This small molecule binds to this protein.
Small molecule (SMILES): OC[C@H]1O[C@H](O[C@H]2[C@H](O)[C@@H](O)[C@H](OCCCCCC3CCCCC3)O[C@@H]2CO)[C@H](O)[C@@H](O)[C@@H]1O

Sequence of chain 1.A:
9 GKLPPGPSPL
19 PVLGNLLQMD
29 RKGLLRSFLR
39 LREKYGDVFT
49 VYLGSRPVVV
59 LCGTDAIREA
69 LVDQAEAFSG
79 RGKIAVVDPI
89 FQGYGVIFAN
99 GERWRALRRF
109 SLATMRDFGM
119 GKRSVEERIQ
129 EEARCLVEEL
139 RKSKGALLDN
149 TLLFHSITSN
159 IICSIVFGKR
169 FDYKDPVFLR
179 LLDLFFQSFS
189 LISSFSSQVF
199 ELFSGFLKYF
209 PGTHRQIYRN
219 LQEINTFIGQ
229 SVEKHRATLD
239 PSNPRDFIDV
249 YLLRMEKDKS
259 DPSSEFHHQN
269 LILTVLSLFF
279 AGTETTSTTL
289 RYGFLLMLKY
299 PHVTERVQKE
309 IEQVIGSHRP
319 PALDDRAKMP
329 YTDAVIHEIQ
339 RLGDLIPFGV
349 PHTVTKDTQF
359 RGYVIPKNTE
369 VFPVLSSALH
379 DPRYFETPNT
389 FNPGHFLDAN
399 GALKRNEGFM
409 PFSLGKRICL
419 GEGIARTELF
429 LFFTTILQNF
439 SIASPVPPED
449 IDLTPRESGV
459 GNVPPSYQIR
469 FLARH

Binding-site contacts:
Ligand atom C6 contacts residue TYR249 of chain 1.A at 3.8 Å (hydrophobic).
Ligand atom C17 contacts residue TYR249 of chain 1.A at 4.3 Å (hydrophobic).
Ligand atom C1 contacts residue TYR249 of chain 1.A at 4.0 Å (hydrophobic).
Ligand atom C10 contacts residue PHE245 of chain 1.A at 3.4 Å (hydrophobic).
Ligand atom O14 contacts residue ARG252 of chain 1.A at 4.0 Å.
Ligand atom C3 contacts residue LEU105 of chain 1.A at 4.0 Å (hydrophobic).
Ligand atom C7 contacts residue LEU269 of chain 1.A at 4.2 Å (hydrophobic).
Ligand atom C11 contacts residue TYR249 of chain 1.A at 4.1 Å (hydrophobic).
Ligand atom C3 contacts residue PHE108 of chain 1.A at 4.3 Å (hydrophobic).
Ligand atom C17 contacts residue HIS265 of chain 1.A at 4.1 Å.
Ligand atom C4 contacts residue ASN268 of chain 1.A at 4.3 Å.
Ligand atom C18 contacts residue TYR249 of chain 1.A at 3.6 Å (hydrophobic).
Ligand atom O12 contacts residue TYR249 of chain 1.A at 4.2 Å.
Ligand atom C8 contacts residue LEU269 of chain 1.A at 3.3 Å (hydrophobic).
Ligand atom C2 contacts residue TYR249 of chain 1.A at 4.3 Å (hydrophobic).
Ligand atom O21 contacts residue TYR249 of chain 1.A at 4.0 Å.
Ligand atom C7 contacts residue THR272 of chain 1.A at 3.4 Å.
Ligand atom C2 contacts residue PHE108 of chain 1.A at 3.8 Å (hydrophobic).
Ligand atom C2 contacts residue ALA104 of chain 1.A at 4.1 Å (hydrophobic).
Ligand atom C24 contacts residue LYS255 of chain 1.A at 3.2 Å.
Ligand atom C5 contacts residue TYR249 of chain 1.A at 4.2 Å (hydrophobic).
Ligand atom C24 contacts residue ASP256 of chain 1.A at 3.6 Å.
Ligand atom C8 contacts residue ILE246 of chain 1.A at 4.3 Å (hydrophobic).
Ligand atom O21 contacts residue ASP256 of chain 1.A at 3.9 Å.
Ligand atom O22 contacts residue HIS265 of chain 1.A at 3.9 Å.
Ligand atom C11 contacts residue PHE245 of chain 1.A at 3.9 Å (hydrophobic).
Ligand atom C9 contacts residue LEU269 of chain 1.A at 3.9 Å (hydrophobic).
Ligand atom O22 contacts residue TYR249 of chain 1.A at 2.6 Å (h-bond).
Ligand atom C11 contacts residue PHE108 of chain 1.A at 3.4 Å (hydrophobic).
Ligand atom C4 contacts residue TYR249 of chain 1.A at 3.5 Å (hydrophobic).
Ligand atom C5 contacts residue PHE108 of chain 1.A at 4.0 Å (hydrophobic).
Ligand atom O21 contacts residue HIS265 of chain 1.A at 3.1 Å.
Ligand atom C5 contacts residue LEU105 of chain 1.A at 4.1 Å (hydrophobic).
Ligand atom O12 contacts residue ARG252 of chain 1.A at 4.2 Å.
Ligand atom C5 contacts residue THR272 of chain 1.A at 4.2 Å.
Ligand atom O20 contacts residue ARG252 of chain 1.A at 3.6 Å (salt-bridge).
Ligand atom O23 contacts residue LYS255 of chain 1.A at 4.2 Å.
Ligand atom C9 contacts residue ILE246 of chain 1.A at 3.6 Å (hydrophobic).
Ligand atom O22 contacts residue ASN268 of chain 1.A at 4.0 Å.
Ligand atom C10 contacts residue PHE108 of chain 1.A at 4.3 Å (hydrophobic).